Sequence of chain 1.O:
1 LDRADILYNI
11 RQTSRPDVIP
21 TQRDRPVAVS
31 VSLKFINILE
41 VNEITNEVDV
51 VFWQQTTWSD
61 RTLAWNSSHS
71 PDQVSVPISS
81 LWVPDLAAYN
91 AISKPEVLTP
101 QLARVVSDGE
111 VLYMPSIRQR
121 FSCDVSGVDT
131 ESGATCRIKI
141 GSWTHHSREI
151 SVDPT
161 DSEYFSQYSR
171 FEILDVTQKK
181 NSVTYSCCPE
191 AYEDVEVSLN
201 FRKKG

This protein binds this small molecule.
Small molecule (SMILES): C[C@H](CCOC(=O)N(C)C)N(C)C

Sequence of chain 1.N:
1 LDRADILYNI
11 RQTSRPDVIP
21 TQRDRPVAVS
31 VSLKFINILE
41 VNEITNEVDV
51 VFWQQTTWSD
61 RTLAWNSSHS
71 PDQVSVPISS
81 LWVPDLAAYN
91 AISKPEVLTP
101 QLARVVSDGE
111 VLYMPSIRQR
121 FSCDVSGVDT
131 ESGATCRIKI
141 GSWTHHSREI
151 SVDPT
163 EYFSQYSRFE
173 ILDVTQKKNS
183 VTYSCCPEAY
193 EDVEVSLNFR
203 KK

Binding-site contacts:
Ligand atom C4 contacts residue TYR185 of chain 1.N at 4.3 Å (hydrophobic).
Ligand atom C4 contacts residue TYR192 of chain 1.N at 3.6 Å (hydrophobic).
Ligand atom C10 contacts residue TYR89 of chain 1.N at 2.9 Å (hydrophobic).
Ligand atom C10 contacts residue TYR192 of chain 1.N at 3.9 Å (hydrophobic).
Ligand atom C12 contacts residue ARG104 of chain 1.O at 3.4 Å.
Ligand atom C12 contacts residue LEU112 of chain 1.O at 4.3 Å (hydrophobic).
Ligand atom N1 contacts residue TYR89 of chain 1.N at 4.3 Å.
Ligand atom O6 contacts residue THR144 of chain 1.N at 3.5 Å.
Ligand atom C10 contacts residue TYR185 of chain 1.N at 4.3 Å (hydrophobic).
Ligand atom C11 contacts residue TYR185 of chain 1.N at 4.0 Å (hydrophobic).
Ligand atom C4 contacts residue CYS187 of chain 1.N at 4.2 Å (hydrophobic).
Ligand atom C4 contacts residue TRP143 of chain 1.N at 3.6 Å (hydrophobic).
Ligand atom C11 contacts residue TRP143 of chain 1.N at 4.3 Å (hydrophobic).
Ligand atom O3 contacts residue MET114 of chain 1.O at 4.3 Å.
Ligand atom C2 contacts residue MET114 of chain 1.O at 3.8 Å (hydrophobic).
Ligand atom N5 contacts residue TRP143 of chain 1.N at 3.8 Å.
Ligand atom C2 contacts residue TRP143 of chain 1.N at 3.4 Å (hydrophobic).
Ligand atom C12 contacts residue THR144 of chain 1.N at 3.4 Å.
Ligand atom N1 contacts residue TRP143 of chain 1.N at 2.8 Å (h-bond).
Ligand atom C8 contacts residue TRP143 of chain 1.N at 3.9 Å (hydrophobic).
Ligand atom C9 contacts residue MET114 of chain 1.O at 4.0 Å (hydrophobic).
Ligand atom C13 contacts residue THR144 of chain 1.N at 4.0 Å.
Ligand atom C13 contacts residue TYR192 of chain 1.N at 3.2 Å (hydrophobic).
Ligand atom C10 contacts residue SER142 of chain 1.N at 3.6 Å.
Ligand atom O6 contacts residue TRP143 of chain 1.N at 3.7 Å.
Ligand atom N5 contacts residue THR144 of chain 1.N at 3.9 Å.
Ligand atom C7 contacts residue TRP143 of chain 1.N at 3.7 Å (hydrophobic).
Ligand atom N5 contacts residue LEU112 of chain 1.O at 4.0 Å.
Ligand atom C13 contacts residue CYS188 of chain 1.N at 3.9 Å (hydrophobic).
Ligand atom C13 contacts residue TRP143 of chain 1.N at 3.8 Å (hydrophobic).
Ligand atom C9 contacts residue THR144 of chain 1.N at 3.9 Å.
Ligand atom N1 contacts residue TYR192 of chain 1.N at 4.4 Å.
Ligand atom C10 contacts residue TRP143 of chain 1.N at 3.3 Å (hydrophobic).
Ligand atom C11 contacts residue TRP53 of chain 1.O at 3.7 Å (hydrophobic).
Ligand atom O6 contacts residue MET114 of chain 1.O at 3.7 Å.
Ligand atom C9 contacts residue TRP143 of chain 1.N at 3.4 Å (hydrophobic).
Ligand atom O3 contacts residue TRP143 of chain 1.N at 3.0 Å (h-bond).
Ligand atom C11 contacts residue TYR89 of chain 1.N at 4.0 Å (hydrophobic).
Ligand atom C13 contacts residue LEU112 of chain 1.O at 4.3 Å (hydrophobic).
Ligand atom C8 contacts residue MET114 of chain 1.O at 3.9 Å (hydrophobic).